Sequence of chain 1.A:
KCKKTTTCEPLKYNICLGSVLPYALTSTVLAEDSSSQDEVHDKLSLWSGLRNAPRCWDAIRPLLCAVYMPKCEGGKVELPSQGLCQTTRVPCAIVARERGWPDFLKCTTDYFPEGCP

Binding-site contacts:
Ligand atom O2 contacts residue GLU106 of chain 1.A at 3.0 Å (salt-bridge).
Ligand atom C4 contacts residue PRO110 of chain 1.A at 4.0 Å (hydrophobic).
Ligand atom C12 contacts residue TRP55 of chain 1.A at 4.1 Å (hydrophobic).
Ligand atom C6 contacts residue TRP55 of chain 1.A at 3.9 Å (hydrophobic).
Ligand atom O1 contacts residue TYR76 of chain 1.A at 4.2 Å.
Ligand atom C3 contacts residue TRP55 of chain 1.A at 4.1 Å (hydrophobic).
Ligand atom C5 contacts residue TRP55 of chain 1.A at 4.1 Å (hydrophobic).
Ligand atom C20 contacts residue GLU106 of chain 1.A at 4.0 Å.
Ligand atom C7 contacts residue TRP55 of chain 1.A at 3.8 Å (hydrophobic).
Ligand atom C22 contacts residue LEU58 of chain 1.A at 3.6 Å (hydrophobic).
Ligand atom O1 contacts residue LYS51 of chain 1.A at 4.2 Å.
Ligand atom C4 contacts residue ARG107 of chain 1.A at 4.2 Å.
Ligand atom C6 contacts residue GLY108 of chain 1.A at 4.1 Å.
Ligand atom C9 contacts residue TRP55 of chain 1.A at 4.0 Å (hydrophobic).
Ligand atom C3 contacts residue TYR76 of chain 1.A at 4.2 Å (hydrophobic).
Ligand atom C21 contacts residue LEU58 of chain 1.A at 4.0 Å (hydrophobic).
Ligand atom C1 contacts residue TRP55 of chain 1.A at 3.6 Å (hydrophobic).
Ligand atom C15 contacts residue GLU106 of chain 1.A at 3.9 Å.
Ligand atom O1 contacts residue ASP41 of chain 1.A at 2.7 Å (salt-bridge).
Ligand atom C5 contacts residue ARG107 of chain 1.A at 4.1 Å.
Ligand atom C7 contacts residue GLY108 of chain 1.A at 4.2 Å.
Ligand atom C22 contacts residue GLU106 of chain 1.A at 4.0 Å.
Ligand atom C23 contacts residue GLU106 of chain 1.A at 4.2 Å.
Ligand atom C21 contacts residue GLY57 of chain 1.A at 3.8 Å.
Ligand atom C26 contacts residue ASN60 of chain 1.A at 3.7 Å.
Ligand atom C12 contacts residue LEU54 of chain 1.A at 3.4 Å (hydrophobic).
Ligand atom C11 contacts residue LEU54 of chain 1.A at 3.6 Å (hydrophobic).
Ligand atom C3 contacts residue ASP41 of chain 1.A at 3.5 Å.
Ligand atom C11 contacts residue TRP55 of chain 1.A at 4.0 Å (hydrophobic).
Ligand atom C7 contacts residue VAL103 of chain 1.A at 4.2 Å (hydrophobic).
Ligand atom C7 contacts residue ARG107 of chain 1.A at 3.8 Å.
Ligand atom C26 contacts residue GLY57 of chain 1.A at 3.8 Å.
Ligand atom C2 contacts residue TRP55 of chain 1.A at 4.0 Å (hydrophobic).
Ligand atom C16 contacts residue GLU106 of chain 1.A at 3.6 Å.
Ligand atom C1 contacts residue LEU54 of chain 1.A at 4.0 Å (hydrophobic).
Ligand atom C6 contacts residue PRO110 of chain 1.A at 4.2 Å (hydrophobic).
Ligand atom C6 contacts residue ARG107 of chain 1.A at 3.6 Å.
Ligand atom C8 contacts residue ARG107 of chain 1.A at 4.1 Å.
Ligand atom C2 contacts residue ASP41 of chain 1.A at 3.9 Å.
Ligand atom C2 contacts residue LYS51 of chain 1.A at 4.1 Å.

The small molecule below binds the protein below.
Small molecule (SMILES): CC(C)CCC[C@](C)(O)[C@H]1CC[C@H]2[C@@H]3CC=C4C[C@@H](O)CC[C@]4(C)[C@H]3CC[C@@]21C